Sequence of chain 40.E:
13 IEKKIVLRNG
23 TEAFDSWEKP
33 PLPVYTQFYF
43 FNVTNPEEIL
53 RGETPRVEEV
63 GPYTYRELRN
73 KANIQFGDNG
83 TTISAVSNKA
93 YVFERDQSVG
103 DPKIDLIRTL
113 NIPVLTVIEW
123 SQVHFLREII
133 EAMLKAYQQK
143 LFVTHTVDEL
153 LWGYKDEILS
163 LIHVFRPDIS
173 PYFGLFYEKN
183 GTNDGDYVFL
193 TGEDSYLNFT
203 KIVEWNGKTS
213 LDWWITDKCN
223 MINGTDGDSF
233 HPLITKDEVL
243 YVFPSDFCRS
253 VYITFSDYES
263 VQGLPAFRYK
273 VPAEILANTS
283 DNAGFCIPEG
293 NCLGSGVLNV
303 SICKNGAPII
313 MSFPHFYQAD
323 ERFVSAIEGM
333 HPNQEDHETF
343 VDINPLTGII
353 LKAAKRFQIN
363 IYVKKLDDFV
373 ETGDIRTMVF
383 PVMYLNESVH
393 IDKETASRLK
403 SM

Binding-site contacts:
Ligand atom C5 contacts residue ASN200 of chain 40.E at 3.3 Å.
Ligand atom C7 contacts residue ASN200 of chain 40.E at 3.6 Å.
Ligand atom C8 contacts residue VAL205 of chain 40.E at 3.7 Å (hydrophobic).
Ligand atom C3 contacts residue ASN200 of chain 40.E at 3.7 Å.
Ligand atom O5 contacts residue SER197 of chain 40.E at 4.0 Å.
Ligand atom N2 contacts residue LEU192 of chain 40.E at 3.5 Å.
Ligand atom O7 contacts residue ASN200 of chain 40.E at 3.3 Å (h-bond).
Ligand atom C5 contacts residue SER197 of chain 40.E at 4.2 Å.
Ligand atom C7 contacts residue LEU192 of chain 40.E at 3.8 Å (hydrophobic).
Ligand atom O5 contacts residue ASN200 of chain 40.E at 2.5 Å (h-bond).
Ligand atom C1 contacts residue ASN200 of chain 40.E at 1.4 Å.
Ligand atom C6 contacts residue SER197 of chain 40.E at 4.3 Å.
Ligand atom C6 contacts residue LEU199 of chain 40.E at 4.1 Å (hydrophobic).
Ligand atom N2 contacts residue ASN200 of chain 40.E at 3.3 Å (h-bond).
Ligand atom C1 contacts residue LEU192 of chain 40.E at 3.9 Å (hydrophobic).
Ligand atom C2 contacts residue ASN200 of chain 40.E at 2.5 Å.
Ligand atom O7 contacts residue LYS203 of chain 40.E at 4.0 Å.
Ligand atom O6 contacts residue ASN200 of chain 40.E at 3.0 Å (h-bond).
Ligand atom C6 contacts residue ASN200 of chain 40.E at 3.3 Å.
Ligand atom C4 contacts residue ASN200 of chain 40.E at 3.8 Å.
Ligand atom C8 contacts residue LEU192 of chain 40.E at 3.7 Å (hydrophobic).
Ligand atom C2 contacts residue LEU192 of chain 40.E at 4.3 Å (hydrophobic).

The protein below binds the small molecule below.
Small molecule (SMILES): CC(=O)N[C@@H]1[C@@H](O)[C@H](O)[C@@H](CO)O[C@H]1O